This small molecule binds to this protein.
Small molecule (SMILES): N[C@@H](Cc1ccccc1)C(=O)O

Sequence of chain 1.B:
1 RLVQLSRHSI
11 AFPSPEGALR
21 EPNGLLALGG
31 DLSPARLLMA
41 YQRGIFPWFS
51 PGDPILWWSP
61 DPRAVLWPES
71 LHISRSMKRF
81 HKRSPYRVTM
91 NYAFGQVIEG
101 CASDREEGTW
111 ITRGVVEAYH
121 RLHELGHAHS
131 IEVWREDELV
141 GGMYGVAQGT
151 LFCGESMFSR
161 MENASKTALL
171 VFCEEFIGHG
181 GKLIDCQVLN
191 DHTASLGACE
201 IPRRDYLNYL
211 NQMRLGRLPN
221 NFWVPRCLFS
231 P

Binding-site contacts:
Ligand atom CE1 contacts residue GLY154 of chain 1.B at 3.8 Å.
Ligand atom N contacts residue CYS186 of chain 1.B at 3.0 Å (h-bond).
Ligand atom C contacts residue CYS186 of chain 1.B at 4.2 Å (hydrophobic).
Ligand atom CE1 contacts residue MET157 of chain 1.B at 4.0 Å (hydrophobic).
Ligand atom O contacts residue THR193 of chain 1.B at 3.1 Å.
Ligand atom CG contacts residue GLY154 of chain 1.B at 3.6 Å.
Ligand atom CB contacts residue XYA1 of chain 1.F at 3.4 Å.
Ligand atom CE1 contacts residue SER156 of chain 1.B at 3.5 Å.
Ligand atom CE1 contacts residue MET143 of chain 1.B at 4.2 Å (hydrophobic).
Ligand atom C contacts residue THR193 of chain 1.B at 4.0 Å.
Ligand atom CA contacts residue GLY154 of chain 1.B at 3.8 Å.
Ligand atom CD1 contacts residue XYA1 of chain 1.F at 3.5 Å.
Ligand atom O contacts residue ASN190 of chain 1.B at 3.2 Å (h-bond).
Ligand atom CG contacts residue GLU155 of chain 1.B at 4.2 Å.
Ligand atom N contacts residue GLN187 of chain 1.B at 2.9 Å (h-bond).
Ligand atom CA contacts residue CYS186 of chain 1.B at 3.7 Å (hydrophobic).
Ligand atom CG contacts residue XYA1 of chain 1.F at 3.5 Å.
Ligand atom CE1 contacts residue GLU155 of chain 1.B at 3.9 Å.
Ligand atom CD1 contacts residue GLY154 of chain 1.B at 3.3 Å.
Ligand atom CB contacts residue CYS186 of chain 1.B at 3.4 Å (hydrophobic).
Ligand atom C contacts residue ASN190 of chain 1.B at 4.2 Å.
Ligand atom CA contacts residue GLU155 of chain 1.B at 4.2 Å.
Ligand atom CE2 contacts residue MET157 of chain 1.B at 3.9 Å (hydrophobic).
Ligand atom CD1 contacts residue SER156 of chain 1.B at 3.3 Å.
Ligand atom N contacts residue GLY154 of chain 1.B at 4.0 Å.
Ligand atom CB contacts residue ASP185 of chain 1.B at 3.9 Å.
Ligand atom CD2 contacts residue GLY154 of chain 1.B at 4.1 Å.
Ligand atom CD1 contacts residue GLU155 of chain 1.B at 3.4 Å.
Ligand atom CB contacts residue GLY154 of chain 1.B at 3.3 Å.
Ligand atom CZ contacts residue GLY154 of chain 1.B at 4.3 Å.
Ligand atom N contacts residue XYA1 of chain 1.F at 3.3 Å.
Ligand atom O contacts residue XYA1 of chain 1.F at 2.3 Å (h-bond).
Ligand atom CD2 contacts residue CYS186 of chain 1.B at 3.9 Å (hydrophobic).
Ligand atom O contacts residue VAL188 of chain 1.B at 4.0 Å.
Ligand atom CA contacts residue XYA1 of chain 1.F at 2.4 Å.
Ligand atom CZ contacts residue MET143 of chain 1.B at 3.8 Å (hydrophobic).
Ligand atom O contacts residue CYS186 of chain 1.B at 3.6 Å.
Ligand atom CA contacts residue GLN187 of chain 1.B at 4.1 Å.
Ligand atom C contacts residue XYA1 of chain 1.F at 1.3 Å.
Ligand atom CZ contacts residue MET157 of chain 1.B at 3.2 Å (hydrophobic).